Sequence of chain 1.G:
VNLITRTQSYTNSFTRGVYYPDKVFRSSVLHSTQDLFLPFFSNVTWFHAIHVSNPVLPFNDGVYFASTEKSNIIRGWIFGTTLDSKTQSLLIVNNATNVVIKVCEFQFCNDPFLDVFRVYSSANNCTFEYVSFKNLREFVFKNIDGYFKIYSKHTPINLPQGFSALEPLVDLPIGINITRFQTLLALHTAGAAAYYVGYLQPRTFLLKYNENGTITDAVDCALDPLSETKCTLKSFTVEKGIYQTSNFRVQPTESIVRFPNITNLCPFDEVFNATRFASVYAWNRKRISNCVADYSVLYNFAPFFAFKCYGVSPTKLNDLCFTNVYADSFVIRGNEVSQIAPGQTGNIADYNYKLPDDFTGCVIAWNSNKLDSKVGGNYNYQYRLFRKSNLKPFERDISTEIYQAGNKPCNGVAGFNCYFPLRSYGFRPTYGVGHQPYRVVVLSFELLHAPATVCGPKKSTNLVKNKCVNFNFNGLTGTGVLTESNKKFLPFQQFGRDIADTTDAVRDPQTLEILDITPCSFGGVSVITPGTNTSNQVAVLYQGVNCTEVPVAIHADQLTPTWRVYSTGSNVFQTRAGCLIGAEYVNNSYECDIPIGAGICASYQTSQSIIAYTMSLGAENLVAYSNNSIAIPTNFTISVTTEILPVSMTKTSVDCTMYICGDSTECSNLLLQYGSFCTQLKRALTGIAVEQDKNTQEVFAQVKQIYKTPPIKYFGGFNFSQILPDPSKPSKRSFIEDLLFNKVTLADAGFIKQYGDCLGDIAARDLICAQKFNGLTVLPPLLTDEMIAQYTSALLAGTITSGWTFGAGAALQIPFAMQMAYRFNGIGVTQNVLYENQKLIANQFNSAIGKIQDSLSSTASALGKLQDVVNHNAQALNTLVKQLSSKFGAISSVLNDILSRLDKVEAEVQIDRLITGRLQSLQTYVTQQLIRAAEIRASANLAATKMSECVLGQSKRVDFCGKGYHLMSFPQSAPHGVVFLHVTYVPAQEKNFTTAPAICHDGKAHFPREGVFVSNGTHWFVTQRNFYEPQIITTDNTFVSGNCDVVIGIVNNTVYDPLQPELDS

This protein binds this small molecule.
Small molecule (SMILES): CC(=O)N[C@@H]1[C@@H](O)[C@H](O)[C@@H](CO)O[C@H]1O

Sequence of chain 1.F:
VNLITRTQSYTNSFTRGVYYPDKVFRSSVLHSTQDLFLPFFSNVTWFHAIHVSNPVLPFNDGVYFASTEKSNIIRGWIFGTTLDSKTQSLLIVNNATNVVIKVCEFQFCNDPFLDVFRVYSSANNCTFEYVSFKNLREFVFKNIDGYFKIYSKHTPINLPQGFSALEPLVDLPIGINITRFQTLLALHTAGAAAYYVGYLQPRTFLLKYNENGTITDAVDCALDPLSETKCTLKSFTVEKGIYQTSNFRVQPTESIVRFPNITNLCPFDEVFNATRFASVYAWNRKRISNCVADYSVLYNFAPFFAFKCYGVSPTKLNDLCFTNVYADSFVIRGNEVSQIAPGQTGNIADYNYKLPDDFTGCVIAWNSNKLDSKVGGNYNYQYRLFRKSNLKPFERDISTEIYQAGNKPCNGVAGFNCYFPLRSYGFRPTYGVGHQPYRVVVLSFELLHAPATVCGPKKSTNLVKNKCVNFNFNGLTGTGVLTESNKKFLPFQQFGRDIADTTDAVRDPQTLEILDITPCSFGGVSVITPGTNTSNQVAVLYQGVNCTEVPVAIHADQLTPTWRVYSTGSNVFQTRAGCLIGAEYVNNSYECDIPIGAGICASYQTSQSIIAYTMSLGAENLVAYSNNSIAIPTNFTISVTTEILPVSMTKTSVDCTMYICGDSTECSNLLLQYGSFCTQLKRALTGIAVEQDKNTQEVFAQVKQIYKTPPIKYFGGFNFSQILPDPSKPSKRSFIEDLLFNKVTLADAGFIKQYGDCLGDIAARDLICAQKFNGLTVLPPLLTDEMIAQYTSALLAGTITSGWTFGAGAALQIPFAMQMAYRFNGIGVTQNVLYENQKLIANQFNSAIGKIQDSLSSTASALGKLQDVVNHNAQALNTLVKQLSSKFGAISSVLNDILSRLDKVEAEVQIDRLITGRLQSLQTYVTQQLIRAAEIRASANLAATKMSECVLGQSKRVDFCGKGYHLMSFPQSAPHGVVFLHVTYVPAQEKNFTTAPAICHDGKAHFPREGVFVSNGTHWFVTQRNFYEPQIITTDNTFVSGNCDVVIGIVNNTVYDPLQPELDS

Binding-site contacts:
Ligand atom O5 contacts residue ASN1071 of chain 1.G at 2.3 Å (h-bond).
Ligand atom N2 contacts residue ASN1071 of chain 1.G at 2.9 Å (h-bond).
Ligand atom C1 contacts residue GLN892 of chain 1.F at 4.4 Å.
Ligand atom O4 contacts residue ALA703 of chain 1.G at 4.3 Å.
Ligand atom C2 contacts residue ASN1071 of chain 1.G at 2.5 Å.
Ligand atom C6 contacts residue ALA703 of chain 1.G at 4.4 Å (hydrophobic).
Ligand atom O5 contacts residue ALA703 of chain 1.G at 4.4 Å.
Ligand atom C4 contacts residue ASN1071 of chain 1.G at 4.2 Å.
Ligand atom C3 contacts residue ASN1071 of chain 1.G at 3.8 Å.
Ligand atom C8 contacts residue ASN1071 of chain 1.G at 3.6 Å.
Ligand atom C8 contacts residue LYS1070 of chain 1.G at 4.3 Å.
Ligand atom C4 contacts residue ALA703 of chain 1.G at 4.4 Å (hydrophobic).
Ligand atom C1 contacts residue ALA703 of chain 1.G at 4.5 Å (hydrophobic).
Ligand atom C5 contacts residue ASN1071 of chain 1.G at 3.6 Å.
Ligand atom C1 contacts residue ASN1071 of chain 1.G at 1.4 Å.
Ligand atom C3 contacts residue ALA703 of chain 1.G at 4.5 Å (hydrophobic).
Ligand atom O7 contacts residue ASN1071 of chain 1.G at 3.6 Å.
Ligand atom C8 contacts residue GLU1069 of chain 1.G at 3.4 Å.
Ligand atom C7 contacts residue ASN1071 of chain 1.G at 3.2 Å.
Ligand atom C5 contacts residue ALA703 of chain 1.G at 3.7 Å (hydrophobic).